Binding-site contacts:
Ligand atom N2 contacts residue ASN343 of chain 1.B at 3.0 Å (h-bond).
Ligand atom O7 contacts residue ASN343 of chain 1.B at 3.2 Å (h-bond).
Ligand atom C1 contacts residue ASN343 of chain 1.B at 1.4 Å.
Ligand atom O5 contacts residue ASN343 of chain 1.B at 2.3 Å (h-bond).
Ligand atom C8 contacts residue ASN343 of chain 1.B at 3.5 Å.
Ligand atom C8 contacts residue SER373 of chain 1.B at 4.1 Å.
Ligand atom C7 contacts residue ASN343 of chain 1.B at 2.9 Å.
Ligand atom C4 contacts residue ASN343 of chain 1.B at 4.2 Å.
Ligand atom C8 contacts residue PHE374 of chain 1.B at 4.3 Å (hydrophobic).
Ligand atom C3 contacts residue ASN343 of chain 1.B at 3.8 Å.
Ligand atom C2 contacts residue ASN343 of chain 1.B at 2.5 Å.
Ligand atom C5 contacts residue ASN343 of chain 1.B at 3.7 Å.

The small molecule below binds the protein below.
Small molecule (SMILES): CC(=O)N[C@@H]1[C@@H](O)[C@H](O)[C@@H](CO)O[C@H]1O

Sequence of chain 1.B:
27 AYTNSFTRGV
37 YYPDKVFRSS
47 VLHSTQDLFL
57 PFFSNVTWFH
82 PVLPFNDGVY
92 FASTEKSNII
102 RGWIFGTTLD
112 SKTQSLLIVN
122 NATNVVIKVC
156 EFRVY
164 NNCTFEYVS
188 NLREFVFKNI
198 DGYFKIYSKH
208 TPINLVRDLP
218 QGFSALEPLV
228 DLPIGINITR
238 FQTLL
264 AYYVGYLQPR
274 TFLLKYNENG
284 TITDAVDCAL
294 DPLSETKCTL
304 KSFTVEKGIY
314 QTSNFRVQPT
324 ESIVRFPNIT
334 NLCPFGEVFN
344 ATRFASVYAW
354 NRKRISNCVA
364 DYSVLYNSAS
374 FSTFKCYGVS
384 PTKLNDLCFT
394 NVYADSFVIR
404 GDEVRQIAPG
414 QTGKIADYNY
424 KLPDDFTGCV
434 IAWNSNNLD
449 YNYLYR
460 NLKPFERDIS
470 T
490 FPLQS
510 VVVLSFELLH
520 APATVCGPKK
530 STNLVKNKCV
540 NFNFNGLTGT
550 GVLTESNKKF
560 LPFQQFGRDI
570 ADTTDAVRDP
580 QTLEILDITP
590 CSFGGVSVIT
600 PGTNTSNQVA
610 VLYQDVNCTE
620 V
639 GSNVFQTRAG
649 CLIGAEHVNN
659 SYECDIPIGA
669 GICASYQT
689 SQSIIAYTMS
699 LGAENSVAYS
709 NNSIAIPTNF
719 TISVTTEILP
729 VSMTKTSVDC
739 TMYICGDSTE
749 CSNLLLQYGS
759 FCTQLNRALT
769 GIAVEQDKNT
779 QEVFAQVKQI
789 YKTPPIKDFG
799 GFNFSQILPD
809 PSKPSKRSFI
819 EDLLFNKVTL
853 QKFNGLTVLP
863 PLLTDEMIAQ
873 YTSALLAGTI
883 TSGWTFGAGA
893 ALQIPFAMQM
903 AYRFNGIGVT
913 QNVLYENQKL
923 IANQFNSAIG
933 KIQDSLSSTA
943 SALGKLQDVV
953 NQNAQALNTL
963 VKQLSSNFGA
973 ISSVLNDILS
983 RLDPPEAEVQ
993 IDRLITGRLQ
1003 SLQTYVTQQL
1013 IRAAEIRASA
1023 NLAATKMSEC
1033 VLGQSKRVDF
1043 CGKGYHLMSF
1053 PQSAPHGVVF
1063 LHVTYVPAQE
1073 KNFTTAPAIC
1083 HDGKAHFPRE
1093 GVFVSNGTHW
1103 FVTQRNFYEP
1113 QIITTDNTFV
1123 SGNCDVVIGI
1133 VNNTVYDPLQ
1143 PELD